Sequence of chain 2.A:
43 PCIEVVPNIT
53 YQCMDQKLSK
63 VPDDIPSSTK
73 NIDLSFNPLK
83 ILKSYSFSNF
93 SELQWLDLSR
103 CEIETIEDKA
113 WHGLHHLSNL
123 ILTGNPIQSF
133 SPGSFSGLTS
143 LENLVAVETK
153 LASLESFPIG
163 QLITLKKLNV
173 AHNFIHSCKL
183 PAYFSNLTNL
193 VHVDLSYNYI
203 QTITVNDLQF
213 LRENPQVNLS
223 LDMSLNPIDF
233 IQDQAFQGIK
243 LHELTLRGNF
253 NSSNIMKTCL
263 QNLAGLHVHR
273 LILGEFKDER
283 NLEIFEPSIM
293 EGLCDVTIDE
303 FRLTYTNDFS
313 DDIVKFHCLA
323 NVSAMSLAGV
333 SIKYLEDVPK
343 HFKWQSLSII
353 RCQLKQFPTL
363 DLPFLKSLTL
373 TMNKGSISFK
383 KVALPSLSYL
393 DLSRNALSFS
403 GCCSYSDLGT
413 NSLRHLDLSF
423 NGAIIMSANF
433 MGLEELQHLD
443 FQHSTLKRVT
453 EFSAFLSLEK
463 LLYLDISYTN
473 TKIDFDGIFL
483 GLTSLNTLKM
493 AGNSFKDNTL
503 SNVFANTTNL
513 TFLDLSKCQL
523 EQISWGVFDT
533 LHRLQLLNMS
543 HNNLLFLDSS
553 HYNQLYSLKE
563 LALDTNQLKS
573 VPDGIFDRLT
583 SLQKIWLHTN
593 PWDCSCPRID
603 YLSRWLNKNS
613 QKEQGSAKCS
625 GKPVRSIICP

The protein below binds the small molecule below.
Small molecule (SMILES): CC(=O)N[C@H]1[C@H](O[C@H]2[C@H](O)[C@@H](NC(C)=O)CO[C@@H]2CO)O[C@H](CO)[C@@H](O[C@@H]2O[C@H](CO)[C@@H](O)[C@H](O)[C@H]2NC(C)=O)[C@@H]1O

Binding-site contacts:
Ligand atom O7 contacts residue ASN253 of chain 2.A at 3.3 Å (h-bond).
Ligand atom C4 contacts residue ASN253 of chain 2.A at 4.1 Å.
Ligand atom C8 contacts residue ASN253 of chain 2.A at 4.3 Å.
Ligand atom O5 contacts residue ASN253 of chain 2.A at 2.3 Å (h-bond).
Ligand atom C8 contacts residue GLN203 of chain 2.A at 3.6 Å.
Ligand atom O7 contacts residue ARG282 of chain 2.A at 3.4 Å.
Ligand atom C7 contacts residue ASN253 of chain 2.A at 3.2 Å.
Ligand atom C3 contacts residue ASN253 of chain 2.A at 3.6 Å.
Ligand atom C2 contacts residue ASN253 of chain 2.A at 2.2 Å.
Ligand atom C5 contacts residue ASN253 of chain 2.A at 3.6 Å.
Ligand atom C8 contacts residue PRO229 of chain 2.A at 4.3 Å (hydrophobic).
Ligand atom N2 contacts residue ASN253 of chain 2.A at 2.7 Å (h-bond).
Ligand atom O6 contacts residue PRO229 of chain 2.A at 3.5 Å.
Ligand atom C1 contacts residue ASN253 of chain 2.A at 1.5 Å.